The protein below binds the small molecule below.
Small molecule (SMILES): Nc1nc2c(ncn2[C@@H]2O[C@H](COC(=O)NCCc3c[nH]c4ccccc34)[C@@H](O)[C@H]2O)c2nccn12

Sequence of chain 1.B:
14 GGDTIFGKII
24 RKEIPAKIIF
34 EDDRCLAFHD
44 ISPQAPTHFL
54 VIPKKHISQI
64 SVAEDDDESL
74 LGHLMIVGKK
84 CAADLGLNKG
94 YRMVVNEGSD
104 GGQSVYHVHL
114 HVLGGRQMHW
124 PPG

Sequence of chain 1.A:
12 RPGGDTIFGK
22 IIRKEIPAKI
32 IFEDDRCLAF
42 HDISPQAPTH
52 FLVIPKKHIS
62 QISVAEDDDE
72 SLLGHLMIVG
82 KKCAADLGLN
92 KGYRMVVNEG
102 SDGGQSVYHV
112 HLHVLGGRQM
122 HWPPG

Binding-site contacts:
Ligand atom C11 contacts residue SER107 of chain 1.A at 3.5 Å.
Ligand atom O5' contacts residue HIS114 of chain 1.A at 3.5 Å (h-bond).
Ligand atom C2' contacts residue ASP43 of chain 1.A at 3.6 Å.
Ligand atom C11 contacts residue HIS112 of chain 1.A at 3.2 Å.
Ligand atom C12 contacts residue ASN99 of chain 1.A at 3.4 Å.
Ligand atom C15 contacts residue GLY105 of chain 1.A at 3.5 Å.
Ligand atom O11 contacts residue GLN106 of chain 1.A at 3.6 Å.
Ligand atom O2' contacts residue ASP43 of chain 1.A at 2.7 Å (salt-bridge).
Ligand atom O11 contacts residue HIS112 of chain 1.A at 3.2 Å.
Ligand atom C1' contacts residue ASP43 of chain 1.A at 3.5 Å.
Ligand atom N2 contacts residue ILE44 of chain 1.A at 3.5 Å (h-bond).
Ligand atom C15 contacts residue SER107 of chain 1.A at 3.4 Å.
Ligand atom C3' contacts residue ASP43 of chain 1.A at 3.4 Å.
Ligand atom O11 contacts residue SER107 of chain 1.A at 2.8 Å (h-bond).
Ligand atom N2 contacts residue HIS42 of chain 1.A at 2.8 Å (h-bond).
Ligand atom C12 contacts residue GLY105 of chain 1.A at 3.3 Å.
Ligand atom N12 contacts residue ASN99 of chain 1.A at 3.5 Å (h-bond).
Ligand atom C21 contacts residue GLY105 of chain 1.A at 3.0 Å.
Ligand atom O11 contacts residue VAL108 of chain 1.A at 3.3 Å (h-bond).
Ligand atom C14 contacts residue GLY105 of chain 1.A at 3.1 Å.
Ligand atom C17 contacts residue GLY105 of chain 1.A at 3.4 Å.
Ligand atom C20 contacts residue TRP123 of chain 1.B at 3.5 Å (hydrophobic).
Ligand atom C19 contacts residue MET121 of chain 1.B at 3.5 Å (hydrophobic).
Ligand atom O3' contacts residue ASP43 of chain 1.A at 2.6 Å (salt-bridge).
Ligand atom C12 contacts residue TRP123 of chain 1.B at 3.6 Å (hydrophobic).
Ligand atom C16 contacts residue GLY105 of chain 1.A at 3.4 Å.
Ligand atom C13 contacts residue TRP123 of chain 1.B at 3.5 Å (hydrophobic).
Ligand atom C19 contacts residue GLY105 of chain 1.A at 3.5 Å.
Ligand atom N12 contacts residue GLY105 of chain 1.A at 2.6 Å (h-bond).
Ligand atom O5' contacts residue HIS112 of chain 1.A at 3.3 Å (h-bond).
Ligand atom C5' contacts residue HIS112 of chain 1.A at 3.4 Å.
Ligand atom C2 contacts residue ILE44 of chain 1.A at 3.6 Å (hydrophobic).
Ligand atom O4' contacts residue PHE19 of chain 1.A at 3.3 Å.
Ligand atom N6 contacts residue ILE18 of chain 1.A at 3.5 Å.
Ligand atom C18 contacts residue GLY105 of chain 1.A at 3.4 Å.
Ligand atom O3' contacts residue HIS114 of chain 1.A at 3.5 Å.
Ligand atom C20 contacts residue GLY105 of chain 1.A at 3.5 Å.
Ligand atom N3 contacts residue ILE44 of chain 1.A at 3.4 Å (h-bond).
Ligand atom C4 contacts residue ILE44 of chain 1.A at 3.5 Å (hydrophobic).
Ligand atom N2 contacts residue PHE41 of chain 1.A at 3.6 Å.